The small molecule below binds the protein below.
Small molecule (SMILES): CC(=O)N[C@@H]1[C@@H](O)[C@H](O)[C@@H](CO)O[C@H]1O

Binding-site contacts:
Ligand atom C1 contacts residue ASN1121 of chain 1.A at 1.4 Å.
Ligand atom N2 contacts residue ASN1121 of chain 1.A at 2.9 Å (h-bond).
Ligand atom C5 contacts residue ASN1121 of chain 1.A at 3.7 Å.
Ligand atom C2 contacts residue ASN1121 of chain 1.A at 2.5 Å.
Ligand atom C8 contacts residue ASN1121 of chain 1.A at 4.2 Å.
Ligand atom C7 contacts residue ASN1121 of chain 1.A at 3.7 Å.
Ligand atom O5 contacts residue ASN1121 of chain 1.A at 2.4 Å (h-bond).
Ligand atom C4 contacts residue ASN1121 of chain 1.A at 4.2 Å.
Ligand atom C3 contacts residue ASN1121 of chain 1.A at 3.8 Å.
Ligand atom O7 contacts residue ASN1121 of chain 1.A at 4.2 Å.

Sequence of chain 1.A:
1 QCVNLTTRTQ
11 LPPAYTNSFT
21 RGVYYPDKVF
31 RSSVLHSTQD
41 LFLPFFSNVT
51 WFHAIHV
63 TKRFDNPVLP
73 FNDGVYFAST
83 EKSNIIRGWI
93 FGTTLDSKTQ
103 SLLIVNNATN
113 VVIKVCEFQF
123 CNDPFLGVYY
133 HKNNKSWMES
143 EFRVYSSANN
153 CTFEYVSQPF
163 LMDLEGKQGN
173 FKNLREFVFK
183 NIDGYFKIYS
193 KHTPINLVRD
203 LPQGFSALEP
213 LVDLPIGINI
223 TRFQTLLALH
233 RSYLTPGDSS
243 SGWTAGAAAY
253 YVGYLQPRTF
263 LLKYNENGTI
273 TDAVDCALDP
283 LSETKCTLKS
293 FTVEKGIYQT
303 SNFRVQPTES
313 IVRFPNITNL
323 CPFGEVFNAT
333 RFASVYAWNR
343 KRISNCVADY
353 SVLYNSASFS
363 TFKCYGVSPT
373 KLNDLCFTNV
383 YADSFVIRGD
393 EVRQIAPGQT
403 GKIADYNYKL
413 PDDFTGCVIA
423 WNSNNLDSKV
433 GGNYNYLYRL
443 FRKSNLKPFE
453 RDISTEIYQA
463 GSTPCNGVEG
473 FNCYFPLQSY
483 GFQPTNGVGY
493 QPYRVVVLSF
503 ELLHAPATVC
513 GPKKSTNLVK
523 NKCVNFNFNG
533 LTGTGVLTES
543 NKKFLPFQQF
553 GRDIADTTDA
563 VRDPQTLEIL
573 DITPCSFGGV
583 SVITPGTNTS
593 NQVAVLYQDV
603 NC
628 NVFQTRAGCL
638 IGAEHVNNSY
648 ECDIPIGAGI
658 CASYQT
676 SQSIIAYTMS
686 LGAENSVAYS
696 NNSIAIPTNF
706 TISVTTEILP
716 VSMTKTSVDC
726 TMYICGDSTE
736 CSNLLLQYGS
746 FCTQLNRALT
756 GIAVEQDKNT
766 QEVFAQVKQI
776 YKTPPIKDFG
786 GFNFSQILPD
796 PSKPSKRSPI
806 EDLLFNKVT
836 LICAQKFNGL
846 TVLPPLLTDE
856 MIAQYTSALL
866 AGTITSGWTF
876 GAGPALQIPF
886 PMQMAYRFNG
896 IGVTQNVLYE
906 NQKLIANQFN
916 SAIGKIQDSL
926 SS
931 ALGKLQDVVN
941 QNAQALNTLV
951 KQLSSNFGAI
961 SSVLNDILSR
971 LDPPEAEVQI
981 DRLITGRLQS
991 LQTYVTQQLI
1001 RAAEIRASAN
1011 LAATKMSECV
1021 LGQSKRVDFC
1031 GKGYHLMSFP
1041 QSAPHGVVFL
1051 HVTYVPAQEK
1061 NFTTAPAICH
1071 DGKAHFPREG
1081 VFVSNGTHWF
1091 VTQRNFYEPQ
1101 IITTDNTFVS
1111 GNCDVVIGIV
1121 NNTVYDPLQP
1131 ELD